Sequence of chain 1.B:
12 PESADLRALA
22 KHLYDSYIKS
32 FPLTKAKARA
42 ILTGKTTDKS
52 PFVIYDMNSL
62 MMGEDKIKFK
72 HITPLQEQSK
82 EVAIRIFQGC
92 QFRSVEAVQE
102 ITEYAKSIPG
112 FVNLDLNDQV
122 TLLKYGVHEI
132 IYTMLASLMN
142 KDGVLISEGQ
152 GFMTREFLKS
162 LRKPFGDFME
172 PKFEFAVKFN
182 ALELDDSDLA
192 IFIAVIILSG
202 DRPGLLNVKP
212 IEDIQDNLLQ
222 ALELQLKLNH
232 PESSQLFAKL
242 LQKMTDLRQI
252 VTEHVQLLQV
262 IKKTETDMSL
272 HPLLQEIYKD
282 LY

Binding-site contacts:
Ligand atom C1M contacts residue PHE169 of chain 1.B at 3.5 Å (hydrophobic).
Ligand atom C3G contacts residue ILE147 of chain 1.B at 3.8 Å (hydrophobic).
Ligand atom CZ contacts residue CYS91 of chain 1.B at 3.5 Å (hydrophobic).
Ligand atom C1F contacts residue CYS91 of chain 1.B at 3.6 Å (hydrophobic).
Ligand atom CD2 contacts residue CYS91 of chain 1.B at 3.3 Å (hydrophobic).
Ligand atom C3L contacts residue ARG86 of chain 1.B at 3.2 Å.
Ligand atom C1B contacts residue PHE88 of chain 1.B at 3.7 Å (hydrophobic).
Ligand atom N contacts residue HIS255 of chain 1.B at 3.6 Å.
Ligand atom C contacts residue TYR279 of chain 1.B at 3.1 Å (hydrophobic).
Ligand atom C3J contacts residue ILE87 of chain 1.B at 3.6 Å (hydrophobic).
Ligand atom C1K contacts residue PHE166 of chain 1.B at 3.4 Å (hydrophobic).
Ligand atom O3F contacts residue CYS91 of chain 1.B at 3.6 Å.
Ligand atom O1G contacts residue HIS255 of chain 1.B at 3.6 Å.
Ligand atom C contacts residue HIS255 of chain 1.B at 3.6 Å.
Ligand atom C1L contacts residue PHE169 of chain 1.B at 3.4 Å (hydrophobic).
Ligand atom O1 contacts residue HIS255 of chain 1.B at 2.7 Å (h-bond).
Ligand atom C3D contacts residue CYS91 of chain 1.B at 3.5 Å (hydrophobic).
Ligand atom N3H contacts residue ILE147 of chain 1.B at 3.5 Å.
Ligand atom O1 contacts residue LEU259 of chain 1.B at 3.8 Å.
Ligand atom O1 contacts residue TYR279 of chain 1.B at 2.5 Å (h-bond).
Ligand atom CE1 contacts residue CYS91 of chain 1.B at 3.7 Å (hydrophobic).
Ligand atom CB contacts residue TYR133 of chain 1.B at 3.8 Å (hydrophobic).
Ligand atom OH contacts residue LEU136 of chain 1.B at 3.5 Å.
Ligand atom C3A contacts residue LEU136 of chain 1.B at 3.6 Å (hydrophobic).
Ligand atom C1G contacts residue CYS91 of chain 1.B at 3.8 Å (hydrophobic).
Ligand atom O2 contacts residue HIS129 of chain 1.B at 2.7 Å (h-bond).
Ligand atom C1A contacts residue CYS91 of chain 1.B at 3.6 Å (hydrophobic).
Ligand atom C3C contacts residue ILE147 of chain 1.B at 3.6 Å (hydrophobic).
Ligand atom C1K contacts residue LEU162 of chain 1.B at 3.7 Å (hydrophobic).
Ligand atom C3K contacts residue ILE87 of chain 1.B at 3.7 Å (hydrophobic).
Ligand atom C contacts residue SER95 of chain 1.B at 3.7 Å.
Ligand atom O2 contacts residue TYR279 of chain 1.B at 3.2 Å (h-bond).
Ligand atom C1J contacts residue ILE87 of chain 1.B at 3.5 Å (hydrophobic).
Ligand atom OH contacts residue CYS91 of chain 1.B at 3.6 Å.
Ligand atom N contacts residue CYS91 of chain 1.B at 3.6 Å.
Ligand atom CE2 contacts residue CYS91 of chain 1.B at 3.5 Å (hydrophobic).
Ligand atom C1L contacts residue PHE166 of chain 1.B at 3.7 Å (hydrophobic).
Ligand atom O2 contacts residue SER95 of chain 1.B at 2.9 Å (h-bond).
Ligand atom C contacts residue HIS129 of chain 1.B at 3.6 Å.
Ligand atom C3E contacts residue MET170 of chain 1.B at 3.6 Å (hydrophobic).

The protein below binds the small molecule below.
Small molecule (SMILES): C/C(=C/C(=O)c1ccccc1)N[C@@H](Cc1ccc(OCCc2nc(-c3ccccc3)oc2C)cc1)C(=O)O